Binding-site contacts:
Ligand atom C2 contacts residue ASP208 of chain 1.A at 3.4 Å.
Ligand atom O2 contacts residue HIS207 of chain 1.A at 3.0 Å (h-bond).
Ligand atom O4 contacts residue TYR105 of chain 1.A at 2.8 Å (h-bond).
Ligand atom O1P contacts residue GLY187 of chain 1.A at 3.0 Å (h-bond).
Ligand atom O3P contacts residue GLY187 of chain 1.A at 3.3 Å.
Ligand atom O6 contacts residue ARG36 of chain 1.A at 3.2 Å (salt-bridge).
Ligand atom O2P contacts residue GLY151 of chain 1.A at 2.8 Å (h-bond).
Ligand atom O1P contacts residue ARG36 of chain 1.A at 3.1 Å (salt-bridge).
Ligand atom O4 contacts residue GLU231 of chain 1.A at 2.6 Å (salt-bridge).
Ligand atom O5 contacts residue M6P1 of chain 1.D at 0.1 Å (h-bond).
Ligand atom C6 contacts residue M6P1 of chain 1.D at 0.1 Å.
Ligand atom O6 contacts residue M6P1 of chain 1.D at 0.0 Å (h-bond).
Ligand atom O3P contacts residue M6P1 of chain 1.D at 0.0 Å (h-bond).
Ligand atom O2P contacts residue SER39 of chain 1.A at 2.7 Å (h-bond).
Ligand atom O1P contacts residue M6P1 of chain 1.D at 0.0 Å (h-bond).
Ligand atom O4 contacts residue M6P1 of chain 1.D at 0.1 Å (h-bond).
Ligand atom C2 contacts residue M6P1 of chain 1.D at 0.2 Å.
Ligand atom O2P contacts residue M6P1 of chain 1.D at 0.0 Å (h-bond).
Ligand atom O3P contacts residue GLY151 of chain 1.A at 3.3 Å (h-bond).
Ligand atom O3P contacts residue SER150 of chain 1.A at 2.7 Å (h-bond).
Ligand atom O3 contacts residue M6P1 of chain 1.D at 0.1 Å (h-bond).
Ligand atom O3 contacts residue GLU231 of chain 1.A at 2.7 Å (salt-bridge).
Ligand atom O1 contacts residue ASP208 of chain 1.A at 2.9 Å (salt-bridge).
Ligand atom C4 contacts residue M6P1 of chain 1.D at 0.4 Å.
Ligand atom O1 contacts residue M6P1 of chain 1.D at 0.1 Å (h-bond).
Ligand atom O4 contacts residue GLY61 of chain 1.A at 3.2 Å.
Ligand atom O2 contacts residue M6P1 of chain 1.D at 1.4 Å.
Ligand atom C4 contacts residue GLU231 of chain 1.A at 3.3 Å.
Ligand atom C5 contacts residue M6P1 of chain 1.D at 0.1 Å.
Ligand atom O3 contacts residue HIS207 of chain 1.A at 2.9 Å (h-bond).
Ligand atom O1 contacts residue ILE188 of chain 1.A at 3.3 Å.
Ligand atom O2 contacts residue GLN271 of chain 1.A at 3.5 Å (h-bond).
Ligand atom O3P contacts residue THR152 of chain 1.A at 2.7 Å (h-bond).
Ligand atom O3 contacts residue TYR105 of chain 1.A at 3.4 Å.
Ligand atom O3 contacts residue GLN271 of chain 1.A at 3.0 Å (h-bond).
Ligand atom C2 contacts residue HIS207 of chain 1.A at 3.4 Å.
Ligand atom C1 contacts residue M6P1 of chain 1.D at 0.2 Å.
Ligand atom C3 contacts residue M6P1 of chain 1.D at 0.4 Å.
Ligand atom O2 contacts residue ASP208 of chain 1.A at 2.8 Å (salt-bridge).
Ligand atom P contacts residue M6P1 of chain 1.D at 0.0 Å.

A protein and the small-molecule ligand that binds it are described below.
Small molecule (SMILES): O=P(O)(O)OC[C@H]1O[C@H](O)[C@H](O)[C@@H](O)[C@@H]1O

Sequence of chain 1.A:
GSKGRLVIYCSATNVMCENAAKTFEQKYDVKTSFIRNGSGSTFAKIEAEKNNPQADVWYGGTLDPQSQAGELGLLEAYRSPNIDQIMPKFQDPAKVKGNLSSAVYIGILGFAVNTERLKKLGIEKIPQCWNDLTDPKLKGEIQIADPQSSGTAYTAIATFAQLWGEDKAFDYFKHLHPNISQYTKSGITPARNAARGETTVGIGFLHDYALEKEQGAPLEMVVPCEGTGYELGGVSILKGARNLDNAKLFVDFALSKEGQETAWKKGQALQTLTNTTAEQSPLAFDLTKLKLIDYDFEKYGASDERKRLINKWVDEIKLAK